Sequence of chain 2.A:
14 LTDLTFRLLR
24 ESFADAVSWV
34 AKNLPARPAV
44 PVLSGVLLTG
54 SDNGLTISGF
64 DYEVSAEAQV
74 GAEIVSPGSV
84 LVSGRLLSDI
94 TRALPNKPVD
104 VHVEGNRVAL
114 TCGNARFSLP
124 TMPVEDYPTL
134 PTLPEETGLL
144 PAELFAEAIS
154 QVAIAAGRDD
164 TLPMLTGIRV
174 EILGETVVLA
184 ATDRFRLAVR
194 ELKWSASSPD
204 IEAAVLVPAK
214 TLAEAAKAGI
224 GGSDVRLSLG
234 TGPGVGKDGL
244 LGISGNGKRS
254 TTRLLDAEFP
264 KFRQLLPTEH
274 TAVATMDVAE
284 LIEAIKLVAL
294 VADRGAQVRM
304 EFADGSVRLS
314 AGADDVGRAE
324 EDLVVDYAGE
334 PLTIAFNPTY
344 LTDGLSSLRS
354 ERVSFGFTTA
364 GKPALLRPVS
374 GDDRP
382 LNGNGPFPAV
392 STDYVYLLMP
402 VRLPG

Binding-site contacts:
Ligand atom C1 contacts residue VAL228 of chain 2.A at 3.8 Å (hydrophobic).
Ligand atom C3 contacts residue LYS251 of chain 2.A at 4.1 Å.
Ligand atom O5 contacts residue GLY222 of chain 2.A at 4.2 Å.
Ligand atom C4 contacts residue ILE246 of chain 2.A at 4.4 Å (hydrophobic).
Ligand atom C4 contacts residue LYS251 of chain 2.A at 3.4 Å.
Ligand atom C4 contacts residue GLY248 of chain 2.A at 3.5 Å.
Ligand atom C4 contacts residue SER247 of chain 2.A at 4.0 Å.
Ligand atom O5 contacts residue ALA218 of chain 2.A at 2.8 Å (h-bond).
Ligand atom C1 contacts residue ILE246 of chain 2.A at 4.4 Å (hydrophobic).
Ligand atom C3 contacts residue GLY248 of chain 2.A at 4.2 Å.
Ligand atom O5 contacts residue ILE246 of chain 2.A at 4.2 Å.
Ligand atom C4 contacts residue ASN249 of chain 2.A at 4.3 Å.
Ligand atom O6 contacts residue ASN249 of chain 2.A at 2.8 Å (h-bond).
Ligand atom C2 contacts residue ASN249 of chain 2.A at 4.3 Å.
Ligand atom O5 contacts residue ALA221 of chain 2.A at 4.3 Å.
Ligand atom O6 contacts residue ALA221 of chain 2.A at 4.4 Å.
Ligand atom O6 contacts residue LYS251 of chain 2.A at 3.9 Å.
Ligand atom O6 contacts residue GLY248 of chain 2.A at 3.5 Å (h-bond).
Ligand atom C3 contacts residue ASN249 of chain 2.A at 3.9 Å.
Ligand atom C1 contacts residue GLY222 of chain 2.A at 3.7 Å.
Ligand atom C2 contacts residue GLY222 of chain 2.A at 3.7 Å.
Ligand atom C2 contacts residue ALA218 of chain 2.A at 3.5 Å (hydrophobic).
Ligand atom C1 contacts residue ASN249 of chain 2.A at 3.9 Å.
Ligand atom C1 contacts residue ALA218 of chain 2.A at 4.0 Å (hydrophobic).
Ligand atom C2 contacts residue ALA221 of chain 2.A at 4.1 Å (hydrophobic).

This protein binds this small molecule.
Small molecule (SMILES): C[C@@H](O)[C@@H](C)O